Binding-site contacts:
Ligand atom C3 contacts residue GLU285 of chain 1.D at 4.0 Å.
Ligand atom O5 contacts residue ARG338 of chain 1.D at 4.5 Å.
Ligand atom C6 contacts residue GLU264 of chain 1.D at 4.0 Å.
Ligand atom C3 contacts residue ARG338 of chain 1.D at 3.9 Å.
Ligand atom C1 contacts residue GLU264 of chain 1.D at 4.1 Å.
Ligand atom C2 contacts residue GLY263 of chain 1.D at 4.5 Å.
Ligand atom C2 contacts residue ASN284 of chain 1.D at 2.4 Å.
Ligand atom C1 contacts residue GLU285 of chain 1.D at 4.4 Å.
Ligand atom C8 contacts residue ASN284 of chain 1.D at 3.9 Å.
Ligand atom N2 contacts residue ASN284 of chain 1.D at 2.8 Å (h-bond).
Ligand atom O5 contacts residue GLU264 of chain 1.D at 3.5 Å.
Ligand atom O6 contacts residue GLU264 of chain 1.D at 3.4 Å.
Ligand atom O5 contacts residue ASN284 of chain 1.D at 2.4 Å (h-bond).
Ligand atom C3 contacts residue ASN284 of chain 1.D at 3.7 Å.
Ligand atom N2 contacts residue GLU285 of chain 1.D at 3.1 Å (salt-bridge).
Ligand atom O7 contacts residue GLY263 of chain 1.D at 3.7 Å.
Ligand atom C1 contacts residue ASN284 of chain 1.D at 1.5 Å.
Ligand atom O7 contacts residue LYS341 of chain 1.D at 4.5 Å.
Ligand atom C1 contacts residue ILE265 of chain 1.D at 4.4 Å (hydrophobic).
Ligand atom C5 contacts residue ARG338 of chain 1.D at 4.2 Å.
Ligand atom C1 contacts residue GLY263 of chain 1.D at 4.2 Å.
Ligand atom C7 contacts residue GLU285 of chain 1.D at 3.9 Å.
Ligand atom O4 contacts residue ARG338 of chain 1.D at 4.1 Å.
Ligand atom C5 contacts residue ASN284 of chain 1.D at 3.7 Å.
Ligand atom C7 contacts residue GLY263 of chain 1.D at 4.3 Å.
Ligand atom C8 contacts residue LYS341 of chain 1.D at 3.8 Å.
Ligand atom O5 contacts residue ILE265 of chain 1.D at 3.7 Å.
Ligand atom O7 contacts residue ASN284 of chain 1.D at 3.4 Å (h-bond).
Ligand atom C8 contacts residue GLU285 of chain 1.D at 3.8 Å.
Ligand atom C5 contacts residue GLU264 of chain 1.D at 4.5 Å.
Ligand atom C1 contacts residue ARG338 of chain 1.D at 4.4 Å.
Ligand atom O3 contacts residue GLU285 of chain 1.D at 4.3 Å.
Ligand atom C4 contacts residue ASN284 of chain 1.D at 4.2 Å.
Ligand atom C7 contacts residue ASN284 of chain 1.D at 3.2 Å.
Ligand atom C2 contacts residue GLU285 of chain 1.D at 4.0 Å.

The small molecule below binds the protein below.
Small molecule (SMILES): CC(=O)N[C@H]1[C@H](O[C@H]2[C@H](O)[C@@H](NC(C)=O)CO[C@@H]2CO)O[C@H](CO)[C@@H](O[C@@H]2O[C@H](CO)[C@@H](O)[C@H](O)[C@@H]2O)[C@@H]1O

Sequence of chain 1.D:
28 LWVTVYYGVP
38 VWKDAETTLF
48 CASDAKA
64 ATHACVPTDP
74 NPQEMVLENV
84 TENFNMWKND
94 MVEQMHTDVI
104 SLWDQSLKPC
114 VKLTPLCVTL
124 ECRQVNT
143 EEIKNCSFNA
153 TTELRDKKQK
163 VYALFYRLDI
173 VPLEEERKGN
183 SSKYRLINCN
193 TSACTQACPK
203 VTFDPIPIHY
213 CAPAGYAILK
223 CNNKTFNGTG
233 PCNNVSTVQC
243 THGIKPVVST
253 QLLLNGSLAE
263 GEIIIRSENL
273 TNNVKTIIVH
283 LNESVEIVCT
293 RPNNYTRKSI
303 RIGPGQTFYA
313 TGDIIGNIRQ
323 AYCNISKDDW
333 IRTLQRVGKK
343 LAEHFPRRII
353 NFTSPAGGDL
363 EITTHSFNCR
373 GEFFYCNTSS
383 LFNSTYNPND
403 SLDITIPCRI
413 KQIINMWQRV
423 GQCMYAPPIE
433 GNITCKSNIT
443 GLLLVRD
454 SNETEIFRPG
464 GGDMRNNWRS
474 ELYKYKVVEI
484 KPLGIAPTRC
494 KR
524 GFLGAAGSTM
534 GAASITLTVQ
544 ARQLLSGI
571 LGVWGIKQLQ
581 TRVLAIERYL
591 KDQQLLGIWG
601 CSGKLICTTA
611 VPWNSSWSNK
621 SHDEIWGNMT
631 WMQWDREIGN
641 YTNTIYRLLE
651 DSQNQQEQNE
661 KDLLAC